Sequence of chain 1.D:
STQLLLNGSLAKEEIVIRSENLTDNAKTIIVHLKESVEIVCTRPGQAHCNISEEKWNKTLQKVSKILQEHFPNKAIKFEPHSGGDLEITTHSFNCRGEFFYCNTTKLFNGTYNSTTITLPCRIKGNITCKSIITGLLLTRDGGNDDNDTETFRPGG

Binding-site contacts:
Ligand atom C4 contacts residue ASN160 of chain 1.D at 4.1 Å.
Ligand atom N2 contacts residue ASN160 of chain 1.D at 2.8 Å (h-bond).
Ligand atom C2 contacts residue ASN160 of chain 1.D at 2.2 Å.
Ligand atom C1 contacts residue ASP163 of chain 1.D at 4.3 Å.
Ligand atom C5 contacts residue THR162 of chain 1.D at 4.0 Å.
Ligand atom O5 contacts residue ASN160 of chain 1.D at 2.4 Å (h-bond).
Ligand atom C7 contacts residue ASN160 of chain 1.D at 3.4 Å.
Ligand atom C8 contacts residue ASN160 of chain 1.D at 4.3 Å.
Ligand atom O5 contacts residue ASP163 of chain 1.D at 3.7 Å.
Ligand atom C6 contacts residue ASP163 of chain 1.D at 4.4 Å.
Ligand atom C1 contacts residue ASN160 of chain 1.D at 1.4 Å.
Ligand atom O5 contacts residue THR162 of chain 1.D at 3.7 Å.
Ligand atom C5 contacts residue ASN160 of chain 1.D at 3.6 Å.
Ligand atom O6 contacts residue ASP163 of chain 1.D at 3.6 Å.
Ligand atom O7 contacts residue ASN160 of chain 1.D at 3.9 Å.
Ligand atom O6 contacts residue THR162 of chain 1.D at 4.5 Å.
Ligand atom C2 contacts residue THR162 of chain 1.D at 4.5 Å.
Ligand atom C1 contacts residue THR162 of chain 1.D at 3.4 Å.
Ligand atom C3 contacts residue ASN160 of chain 1.D at 3.6 Å.

This small molecule binds to this protein.
Small molecule (SMILES): CC(=O)N[C@@H]1[C@@H](O)[C@H](O)[C@@H](CO)O[C@H]1O